The small molecule below binds the protein below.
Small molecule (SMILES): C[C@@H]1NC(=O)[C@H](C[C@@](C)(O)CO)NC(=O)[C@@H]2CC3=c4ccccc4=NC3SC[C@H](NC(=O)[C@@H]([C@H](C)O)NC1=O)C(=O)N1C[C@H](O)C[C@H]1C(=O)N[C@@H](C)C(=O)N2

Sequence of chain 1.E:
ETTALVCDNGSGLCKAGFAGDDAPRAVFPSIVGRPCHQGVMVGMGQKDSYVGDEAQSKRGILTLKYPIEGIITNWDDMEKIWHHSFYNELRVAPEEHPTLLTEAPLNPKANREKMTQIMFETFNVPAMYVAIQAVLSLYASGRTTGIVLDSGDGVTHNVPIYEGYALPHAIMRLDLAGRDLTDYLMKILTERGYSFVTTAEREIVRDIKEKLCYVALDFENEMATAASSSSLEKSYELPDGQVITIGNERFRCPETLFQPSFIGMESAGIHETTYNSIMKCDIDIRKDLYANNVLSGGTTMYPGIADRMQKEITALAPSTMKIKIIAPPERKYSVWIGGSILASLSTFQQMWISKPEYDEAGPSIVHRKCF

Sequence of chain 1.C:
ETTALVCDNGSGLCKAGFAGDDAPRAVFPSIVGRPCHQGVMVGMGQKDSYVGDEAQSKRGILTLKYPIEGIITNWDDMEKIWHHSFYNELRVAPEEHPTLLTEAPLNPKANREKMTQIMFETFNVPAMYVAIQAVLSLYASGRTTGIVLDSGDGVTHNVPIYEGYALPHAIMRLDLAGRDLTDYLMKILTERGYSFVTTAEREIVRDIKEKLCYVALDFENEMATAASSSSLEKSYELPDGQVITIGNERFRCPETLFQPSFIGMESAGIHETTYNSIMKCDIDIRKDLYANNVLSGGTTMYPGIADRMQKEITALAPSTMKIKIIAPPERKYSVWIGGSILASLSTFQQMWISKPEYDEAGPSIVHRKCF

Binding-site contacts:
Ligand atom CD1 contacts residue SER200 of chain 1.E at 3.9 Å.
Ligand atom CG contacts residue ILE76 of chain 1.D at 4.0 Å (hydrophobic).
Ligand atom CA contacts residue GLN247 of chain 1.E at 3.5 Å.
Ligand atom CG2 contacts residue GLU206 of chain 1.E at 3.7 Å.
Ligand atom CD2 contacts residue ARG197 of chain 1.E at 4.0 Å.
Ligand atom O contacts residue GLU73 of chain 1.D at 3.9 Å.
Ligand atom CZ3 contacts residue PRO113 of chain 1.D at 3.6 Å (hydrophobic).
Ligand atom CD1 contacts residue ARG197 of chain 1.E at 3.9 Å.
Ligand atom SG contacts residue HIC74 of chain 1.D at 3.8 Å.
Ligand atom CE3 contacts residue GLY198 of chain 1.E at 3.8 Å.
Ligand atom NE1 contacts residue SER200 of chain 1.E at 3.8 Å.
Ligand atom CD2 contacts residue GLY198 of chain 1.E at 1.4 Å.
Ligand atom CD1 contacts residue GLY198 of chain 1.E at 3.6 Å.
Ligand atom O contacts residue GLN247 of chain 1.E at 3.8 Å.
Ligand atom CE2 contacts residue ILE76 of chain 1.D at 3.9 Å (hydrophobic).
Ligand atom OG1 contacts residue ARG291 of chain 1.C at 3.3 Å (salt-bridge).
Ligand atom CD2 contacts residue TYR199 of chain 1.E at 3.4 Å (hydrophobic).
Ligand atom O contacts residue SER200 of chain 1.E at 3.8 Å.
Ligand atom CE3 contacts residue PRO113 of chain 1.D at 3.8 Å (hydrophobic).
Ligand atom CE2 contacts residue SER200 of chain 1.E at 3.7 Å.
Ligand atom O contacts residue ILE76 of chain 1.D at 3.6 Å.
Ligand atom CZ3 contacts residue THR195 of chain 1.E at 3.5 Å.
Ligand atom CD2 contacts residue ILE76 of chain 1.D at 3.8 Å (hydrophobic).
Ligand atom N contacts residue GLY198 of chain 1.E at 3.7 Å.
Ligand atom CH2 contacts residue THR195 of chain 1.E at 3.8 Å.
Ligand atom CG contacts residue SER200 of chain 1.E at 3.9 Å.
Ligand atom O contacts residue SER200 of chain 1.E at 3.7 Å.
Ligand atom CH2 contacts residue LEU111 of chain 1.D at 3.3 Å (hydrophobic).
Ligand atom CB contacts residue GLY198 of chain 1.E at 3.9 Å.
Ligand atom CB contacts residue GLU73 of chain 1.D at 3.4 Å.
Ligand atom O1 contacts residue GLY198 of chain 1.E at 3.7 Å.
Ligand atom CG contacts residue GLY198 of chain 1.E at 2.9 Å.
Ligand atom CB contacts residue GLY198 of chain 1.E at 4.0 Å.
Ligand atom O1 contacts residue TYR199 of chain 1.E at 3.6 Å.
Ligand atom CB contacts residue HIC74 of chain 1.D at 4.0 Å.
Ligand atom NE1 contacts residue ASP180 of chain 1.D at 3.3 Å (salt-bridge).
Ligand atom CD2 contacts residue SER200 of chain 1.E at 3.7 Å.
Ligand atom O contacts residue HIC74 of chain 1.D at 3.5 Å (h-bond).
Ligand atom CB contacts residue TYR199 of chain 1.E at 3.6 Å (hydrophobic).
Ligand atom N contacts residue GLY198 of chain 1.E at 3.8 Å.

Sequence of chain 1.D:
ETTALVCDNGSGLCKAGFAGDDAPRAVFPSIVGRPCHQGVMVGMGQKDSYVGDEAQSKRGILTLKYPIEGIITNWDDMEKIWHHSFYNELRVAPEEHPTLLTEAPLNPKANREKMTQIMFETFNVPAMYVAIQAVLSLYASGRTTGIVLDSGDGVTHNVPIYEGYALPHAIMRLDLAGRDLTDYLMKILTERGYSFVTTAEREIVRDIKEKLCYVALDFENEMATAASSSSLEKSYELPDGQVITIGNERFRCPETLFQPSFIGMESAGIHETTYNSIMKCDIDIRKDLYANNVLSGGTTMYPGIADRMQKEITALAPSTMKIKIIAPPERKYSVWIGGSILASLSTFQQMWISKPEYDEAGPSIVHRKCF